This protein binds this small molecule.
Small molecule (SMILES): CC[C@H](C)[C@H](NC(=O)[C@H](CC(C)C)NC(=O)[C@H](CO)NC(=O)CNC(=O)[C@@H](NC(=O)[C@@H](N)[C@@H](C)O)C(C)C)C(=O)N[C@H](C=O)CCC(N)=O

Binding-site contacts:
Ligand atom CA contacts residue ARG29 of chain 1.B at 3.8 Å.
Ligand atom O contacts residue ASP243 of chain 1.B at 4.1 Å.
Ligand atom O contacts residue PRO43 of chain 1.B at 3.8 Å.
Ligand atom CD1 contacts residue ARG35 of chain 1.B at 4.0 Å.
Ligand atom C contacts residue GLU39 of chain 1.B at 3.6 Å.
Ligand atom N contacts residue ASP243 of chain 1.B at 2.6 Å (salt-bridge).
Ligand atom OE1 contacts residue GLU39 of chain 1.B at 3.1 Å (salt-bridge).
Ligand atom CG2 contacts residue ARG36 of chain 1.B at 4.1 Å.
Ligand atom C contacts residue ASP243 of chain 1.B at 3.8 Å.
Ligand atom C contacts residue ARG35 of chain 1.B at 3.9 Å.
Ligand atom CB contacts residue ARG36 of chain 1.B at 3.4 Å.
Ligand atom CD1 contacts residue ARG29 of chain 1.B at 3.5 Å.
Ligand atom O contacts residue ARG29 of chain 1.B at 3.2 Å (salt-bridge).
Ligand atom O contacts residue ARG35 of chain 1.B at 2.7 Å (salt-bridge).
Ligand atom CB contacts residue ASP243 of chain 1.B at 4.0 Å.
Ligand atom CA contacts residue ASP243 of chain 1.B at 3.6 Å.
Ligand atom CD contacts residue GLU39 of chain 1.B at 3.2 Å.
Ligand atom N contacts residue ARG35 of chain 1.B at 4.0 Å.
Ligand atom CG contacts residue ARG36 of chain 1.B at 3.8 Å.
Ligand atom CD1 contacts residue ARG36 of chain 1.B at 3.6 Å.
Ligand atom CD1 contacts residue LEU40 of chain 1.B at 3.6 Å (hydrophobic).
Ligand atom CG2 contacts residue ARG35 of chain 1.B at 3.4 Å.
Ligand atom O contacts residue ILE25 of chain 1.B at 3.8 Å.
Ligand atom N contacts residue ARG29 of chain 1.B at 4.2 Å.
Ligand atom NE2 contacts residue GLU39 of chain 1.B at 2.9 Å (salt-bridge).
Ligand atom O contacts residue GLU39 of chain 1.B at 3.0 Å (salt-bridge).
Ligand atom C contacts residue ARG29 of chain 1.B at 3.9 Å.
Ligand atom C contacts residue ASP243 of chain 1.B at 3.5 Å.
Ligand atom OE1 contacts residue PHE37 of chain 1.B at 3.7 Å.
Ligand atom CD2 contacts residue LEU40 of chain 1.B at 4.1 Å (hydrophobic).
Ligand atom CG1 contacts residue ASP243 of chain 1.B at 3.2 Å.
Ligand atom CD contacts residue ARG36 of chain 1.B at 3.7 Å.
Ligand atom CA contacts residue ARG29 of chain 1.B at 4.1 Å.
Ligand atom N contacts residue PRO43 of chain 1.B at 4.0 Å.
Ligand atom CG2 contacts residue PRO43 of chain 1.B at 3.8 Å (hydrophobic).
Ligand atom N contacts residue ASP243 of chain 1.B at 3.2 Å (salt-bridge).
Ligand atom OE1 contacts residue ARG36 of chain 1.B at 2.9 Å (salt-bridge).
Ligand atom CG1 contacts residue ARG36 of chain 1.B at 4.0 Å.
Ligand atom CA contacts residue ASP243 of chain 1.B at 3.5 Å.
Ligand atom O contacts residue ARG35 of chain 1.B at 4.0 Å.

Sequence of chain 1.B:
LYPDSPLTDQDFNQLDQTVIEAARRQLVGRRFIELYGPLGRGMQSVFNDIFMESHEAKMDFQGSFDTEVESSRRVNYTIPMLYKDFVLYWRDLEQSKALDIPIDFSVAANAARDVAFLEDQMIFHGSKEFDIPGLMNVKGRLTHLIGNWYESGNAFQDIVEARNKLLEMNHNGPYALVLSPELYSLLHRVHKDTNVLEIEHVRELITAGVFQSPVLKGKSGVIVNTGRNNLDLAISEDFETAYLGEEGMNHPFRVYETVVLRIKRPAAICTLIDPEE